The protein below binds the small molecule below.
Small molecule (SMILES): O=C(O)[C@@H]1O[C@H](O[C@H]2[C@@H](OS(=O)(=O)O)O[C@@H](O)[C@H](NS(=O)(=O)O)[C@H]2O)[C@@H](OS(=O)(=O)O)[C@H](O)[C@@H]1O

Sequence of chain 4.F:
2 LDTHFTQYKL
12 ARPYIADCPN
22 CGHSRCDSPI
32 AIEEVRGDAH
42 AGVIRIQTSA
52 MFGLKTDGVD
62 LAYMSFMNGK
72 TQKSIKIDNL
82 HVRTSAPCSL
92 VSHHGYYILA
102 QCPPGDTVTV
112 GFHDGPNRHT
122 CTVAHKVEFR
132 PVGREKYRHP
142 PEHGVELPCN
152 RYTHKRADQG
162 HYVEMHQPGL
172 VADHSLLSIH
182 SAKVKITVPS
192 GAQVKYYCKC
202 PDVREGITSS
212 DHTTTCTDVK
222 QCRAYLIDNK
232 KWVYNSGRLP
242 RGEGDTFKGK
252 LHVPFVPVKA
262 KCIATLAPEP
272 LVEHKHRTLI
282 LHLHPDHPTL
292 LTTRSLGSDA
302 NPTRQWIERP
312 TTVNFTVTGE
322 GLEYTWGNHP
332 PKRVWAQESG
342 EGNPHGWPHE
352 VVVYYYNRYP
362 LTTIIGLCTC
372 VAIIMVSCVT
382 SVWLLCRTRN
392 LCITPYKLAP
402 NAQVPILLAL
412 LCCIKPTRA

Binding-site contacts:
Ligand atom O6B contacts residue LYS156 of chain 4.F at 3.3 Å.
Ligand atom C3 contacts residue ALA158 of chain 4.F at 4.0 Å (hydrophobic).
Ligand atom C2 contacts residue ALA158 of chain 4.F at 3.7 Å (hydrophobic).
Ligand atom O5 contacts residue LYS156 of chain 4.F at 3.4 Å.
Ligand atom C3 contacts residue ARG157 of chain 4.F at 3.7 Å.
Ligand atom O6A contacts residue HIS155 of chain 4.F at 3.8 Å.
Ligand atom O3 contacts residue ARG157 of chain 4.F at 3.3 Å (salt-bridge).
Ligand atom C6 contacts residue HIS155 of chain 4.F at 3.4 Å.
Ligand atom O6A contacts residue SER93 of chain 4.F at 3.2 Å.
Ligand atom OAF contacts residue ARG157 of chain 4.F at 2.8 Å (salt-bridge).
Ligand atom O6B contacts residue LEU62 of chain 4.F at 4.0 Å.
Ligand atom O6A contacts residue HIS94 of chain 4.F at 3.2 Å (h-bond).
Ligand atom O4 contacts residue SER93 of chain 4.F at 3.0 Å (h-bond).
Ligand atom O6B contacts residue ARG157 of chain 4.F at 3.3 Å (salt-bridge).
Ligand atom O5B contacts residue LYS156 of chain 4.F at 3.3 Å.
Ligand atom O6B contacts residue HIS94 of chain 4.F at 4.0 Å.
Ligand atom O6B contacts residue HIS155 of chain 4.F at 3.3 Å (h-bond).
Ligand atom OAH contacts residue ASP3 of chain 4.F at 4.0 Å.
Ligand atom OAH contacts residue THR4 of chain 4.F at 3.7 Å.
Ligand atom SAG contacts residue THR4 of chain 4.F at 3.9 Å.
Ligand atom OBI contacts residue LYS156 of chain 4.F at 4.0 Å.
Ligand atom O4 contacts residue HIS155 of chain 4.F at 3.5 Å (h-bond).
Ligand atom C6 contacts residue LEU62 of chain 4.F at 3.5 Å (hydrophobic).
Ligand atom C3 contacts residue LYS156 of chain 4.F at 4.0 Å.
Ligand atom C4 contacts residue LYS156 of chain 4.F at 4.0 Å.
Ligand atom O3 contacts residue ALA158 of chain 4.F at 3.0 Å (h-bond).
Ligand atom O3 contacts residue LYS156 of chain 4.F at 3.0 Å.
Ligand atom C6 contacts residue SER93 of chain 4.F at 4.0 Å.
Ligand atom O4 contacts residue LYS156 of chain 4.F at 3.5 Å.
Ligand atom C6 contacts residue HIS94 of chain 4.F at 3.9 Å.
Ligand atom SAG contacts residue ARG157 of chain 4.F at 3.6 Å (salt-bridge).
Ligand atom O5 contacts residue ARG157 of chain 4.F at 3.8 Å.
Ligand atom OAH contacts residue LEU2 of chain 4.F at 2.8 Å (h-bond).
Ligand atom OAF contacts residue THR4 of chain 4.F at 2.9 Å (h-bond).
Ligand atom O5 contacts residue HIS155 of chain 4.F at 3.6 Å.
Ligand atom C5 contacts residue LEU62 of chain 4.F at 3.8 Å (hydrophobic).
Ligand atom OAF contacts residue ALA158 of chain 4.F at 3.3 Å.
Ligand atom C5 contacts residue HIS155 of chain 4.F at 4.0 Å.
Ligand atom OAH contacts residue ARG157 of chain 4.F at 3.1 Å (salt-bridge).
Ligand atom O6A contacts residue LEU62 of chain 4.F at 3.4 Å.